Sequence of chain 1.A:
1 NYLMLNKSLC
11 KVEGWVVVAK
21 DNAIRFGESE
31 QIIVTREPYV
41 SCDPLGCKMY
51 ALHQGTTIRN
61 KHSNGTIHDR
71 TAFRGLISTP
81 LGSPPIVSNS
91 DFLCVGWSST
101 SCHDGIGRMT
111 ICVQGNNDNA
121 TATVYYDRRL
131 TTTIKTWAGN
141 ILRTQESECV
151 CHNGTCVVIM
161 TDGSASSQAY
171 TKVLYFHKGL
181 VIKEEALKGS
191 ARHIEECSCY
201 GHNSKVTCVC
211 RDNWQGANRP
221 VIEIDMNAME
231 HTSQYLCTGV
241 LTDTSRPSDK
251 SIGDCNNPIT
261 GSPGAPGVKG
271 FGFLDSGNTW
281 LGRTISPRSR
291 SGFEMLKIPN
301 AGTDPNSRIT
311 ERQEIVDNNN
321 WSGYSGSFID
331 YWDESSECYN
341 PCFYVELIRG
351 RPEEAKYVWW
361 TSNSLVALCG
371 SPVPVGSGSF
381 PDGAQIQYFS

Sequence of chain 3.A:
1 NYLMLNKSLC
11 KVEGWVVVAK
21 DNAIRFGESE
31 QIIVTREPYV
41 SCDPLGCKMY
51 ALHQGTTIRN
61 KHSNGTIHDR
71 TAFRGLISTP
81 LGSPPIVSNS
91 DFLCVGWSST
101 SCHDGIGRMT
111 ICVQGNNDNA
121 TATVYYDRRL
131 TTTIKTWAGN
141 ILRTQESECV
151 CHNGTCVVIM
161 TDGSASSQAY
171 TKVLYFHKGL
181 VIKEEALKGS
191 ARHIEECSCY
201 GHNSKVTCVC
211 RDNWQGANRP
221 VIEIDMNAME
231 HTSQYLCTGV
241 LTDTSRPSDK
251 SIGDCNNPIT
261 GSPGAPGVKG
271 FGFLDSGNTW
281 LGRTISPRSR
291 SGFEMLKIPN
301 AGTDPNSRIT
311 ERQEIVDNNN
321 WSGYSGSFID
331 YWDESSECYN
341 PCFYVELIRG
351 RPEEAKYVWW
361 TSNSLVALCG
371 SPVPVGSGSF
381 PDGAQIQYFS

This small molecule binds to this protein.
Small molecule (SMILES): CC(=O)N[C@@H]1[C@@H](O)[C@H](O)[C@@H](CO)O[C@H]1O

Binding-site contacts:
Ligand atom C1 contacts residue ASN119 of chain 1.A at 1.4 Å.
Ligand atom O5 contacts residue SER377 of chain 3.A at 3.3 Å.
Ligand atom O7 contacts residue ASN119 of chain 1.A at 3.1 Å (h-bond).
Ligand atom C1 contacts residue SER377 of chain 3.A at 3.8 Å.
Ligand atom O5 contacts residue ASN119 of chain 1.A at 2.4 Å (h-bond).
Ligand atom C8 contacts residue ASP118 of chain 1.A at 4.4 Å.
Ligand atom O5 contacts residue VAL375 of chain 3.A at 3.6 Å (h-bond).
Ligand atom C8 contacts residue ASN119 of chain 1.A at 4.2 Å.
Ligand atom C2 contacts residue SER377 of chain 3.A at 4.5 Å.
Ligand atom O7 contacts residue SER377 of chain 3.A at 4.4 Å.
Ligand atom C6 contacts residue SER377 of chain 3.A at 4.4 Å.
Ligand atom C3 contacts residue ASN119 of chain 1.A at 3.5 Å.
Ligand atom O3 contacts residue ASN119 of chain 1.A at 4.5 Å.
Ligand atom O6 contacts residue VAL375 of chain 3.A at 3.2 Å (h-bond).
Ligand atom O6 contacts residue GLN313 of chain 3.A at 4.2 Å.
Ligand atom C1 contacts residue LYS135 of chain 1.A at 4.3 Å.
Ligand atom N2 contacts residue ASN119 of chain 1.A at 2.6 Å (h-bond).
Ligand atom C1 contacts residue VAL375 of chain 3.A at 4.0 Å (hydrophobic).
Ligand atom C2 contacts residue ASN119 of chain 1.A at 2.1 Å.
Ligand atom C1 contacts residue GLY376 of chain 3.A at 3.7 Å.
Ligand atom C5 contacts residue ASN119 of chain 1.A at 3.7 Å.
Ligand atom C6 contacts residue VAL375 of chain 3.A at 4.0 Å (hydrophobic).
Ligand atom O7 contacts residue ASP118 of chain 1.A at 4.5 Å.
Ligand atom C5 contacts residue VAL375 of chain 3.A at 3.6 Å (hydrophobic).
Ligand atom C6 contacts residue GLY376 of chain 3.A at 3.8 Å.
Ligand atom O5 contacts residue GLY376 of chain 3.A at 3.2 Å.
Ligand atom O6 contacts residue GLY376 of chain 3.A at 3.0 Å (h-bond).
Ligand atom C7 contacts residue ASN119 of chain 1.A at 3.1 Å.
Ligand atom C5 contacts residue SER377 of chain 3.A at 4.5 Å.
Ligand atom C5 contacts residue GLY376 of chain 3.A at 4.0 Å.
Ligand atom C4 contacts residue ASN119 of chain 1.A at 4.0 Å.